This protein binds this small molecule.
Small molecule (SMILES): CC(=O)N[C@H]1[C@H](O[C@H]2[C@H](O)[C@@H](NC(C)=O)CO[C@@H]2CO)O[C@H](CO)[C@@H](O)[C@@H]1O

Sequence of chain 1.B:
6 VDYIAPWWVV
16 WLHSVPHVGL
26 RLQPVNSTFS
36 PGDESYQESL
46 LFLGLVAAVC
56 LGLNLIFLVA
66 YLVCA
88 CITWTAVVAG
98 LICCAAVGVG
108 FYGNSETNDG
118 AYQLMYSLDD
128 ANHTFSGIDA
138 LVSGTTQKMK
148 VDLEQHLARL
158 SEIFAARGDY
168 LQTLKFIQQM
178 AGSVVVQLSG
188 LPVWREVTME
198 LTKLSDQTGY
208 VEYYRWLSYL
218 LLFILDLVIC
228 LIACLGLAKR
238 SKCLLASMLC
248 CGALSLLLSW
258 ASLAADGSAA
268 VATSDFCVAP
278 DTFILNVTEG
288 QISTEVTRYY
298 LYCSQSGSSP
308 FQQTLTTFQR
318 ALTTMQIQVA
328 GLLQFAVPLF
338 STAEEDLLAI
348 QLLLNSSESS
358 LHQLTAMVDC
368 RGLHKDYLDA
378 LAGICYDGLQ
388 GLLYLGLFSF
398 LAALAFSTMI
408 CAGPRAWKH

Binding-site contacts:
Ligand atom O5 contacts residue ASN352 of chain 1.B at 2.4 Å (h-bond).
Ligand atom N2 contacts residue ASN352 of chain 1.B at 3.0 Å (h-bond).
Ligand atom C7 contacts residue LEU349 of chain 1.B at 4.3 Å (hydrophobic).
Ligand atom C4 contacts residue ASN352 of chain 1.B at 4.3 Å.
Ligand atom C3 contacts residue GLN348 of chain 1.B at 4.0 Å.
Ligand atom C1 contacts residue ASN352 of chain 1.B at 1.4 Å.
Ligand atom C2 contacts residue ASN352 of chain 1.B at 2.5 Å.
Ligand atom C5 contacts residue ASN352 of chain 1.B at 3.7 Å.
Ligand atom C1 contacts residue GLN348 of chain 1.B at 4.0 Å.
Ligand atom C7 contacts residue GLN348 of chain 1.B at 4.2 Å.
Ligand atom C8 contacts residue LEU345 of chain 1.B at 3.5 Å (hydrophobic).
Ligand atom C7 contacts residue ASN352 of chain 1.B at 4.1 Å.
Ligand atom C8 contacts residue GLN348 of chain 1.B at 3.5 Å.
Ligand atom C8 contacts residue LEU349 of chain 1.B at 3.5 Å (hydrophobic).
Ligand atom C3 contacts residue ASN352 of chain 1.B at 3.8 Å.
Ligand atom C2 contacts residue GLN348 of chain 1.B at 4.0 Å.
Ligand atom N2 contacts residue GLN348 of chain 1.B at 3.6 Å (h-bond).